Binding-site contacts:
Ligand atom N2 contacts residue ASN713 of chain 1.C at 2.9 Å (h-bond).
Ligand atom C2 contacts residue ASN713 of chain 1.C at 2.5 Å.
Ligand atom C5 contacts residue LEU918 of chain 1.C at 3.9 Å (hydrophobic).
Ligand atom C7 contacts residue ASN713 of chain 1.C at 3.0 Å.
Ligand atom C5 contacts residue ASN713 of chain 1.C at 3.6 Å.
Ligand atom C8 contacts residue ASN713 of chain 1.C at 3.5 Å.
Ligand atom C1 contacts residue ASN713 of chain 1.C at 1.4 Å.
Ligand atom C6 contacts residue GLN922 of chain 1.C at 3.7 Å.
Ligand atom C8 contacts residue ASN921 of chain 1.C at 3.3 Å.
Ligand atom O7 contacts residue GLN1067 of chain 1.C at 3.9 Å.
Ligand atom O7 contacts residue ASN713 of chain 1.C at 3.4 Å (h-bond).
Ligand atom C7 contacts residue ASN921 of chain 1.C at 3.4 Å.
Ligand atom C8 contacts residue LEU918 of chain 1.C at 3.5 Å (hydrophobic).
Ligand atom O7 contacts residue ASN921 of chain 1.C at 3.9 Å.
Ligand atom C4 contacts residue ASN713 of chain 1.C at 4.2 Å.
Ligand atom C7 contacts residue GLN1067 of chain 1.C at 4.4 Å.
Ligand atom O5 contacts residue GLN1067 of chain 1.C at 4.4 Å.
Ligand atom C4 contacts residue LEU918 of chain 1.C at 4.3 Å (hydrophobic).
Ligand atom C1 contacts residue LEU918 of chain 1.C at 4.2 Å (hydrophobic).
Ligand atom O7 contacts residue LEU918 of chain 1.C at 3.2 Å.
Ligand atom N2 contacts residue ASN921 of chain 1.C at 3.8 Å.
Ligand atom C1 contacts residue GLN1067 of chain 1.C at 4.3 Å.
Ligand atom O5 contacts residue GLN922 of chain 1.C at 4.4 Å.
Ligand atom O4 contacts residue LEU918 of chain 1.C at 4.3 Å.
Ligand atom C3 contacts residue ASN713 of chain 1.C at 3.8 Å.
Ligand atom C3 contacts residue LEU918 of chain 1.C at 4.1 Å (hydrophobic).
Ligand atom C7 contacts residue LEU918 of chain 1.C at 3.7 Å (hydrophobic).
Ligand atom O5 contacts residue ASN713 of chain 1.C at 2.4 Å (h-bond).
Ligand atom O6 contacts residue GLN922 of chain 1.C at 4.0 Å.
Ligand atom C5 contacts residue GLN922 of chain 1.C at 4.0 Å.
Ligand atom C8 contacts residue GLN922 of chain 1.C at 4.0 Å.

A small-molecule ligand and the protein it binds are described below.
Small molecule (SMILES): CC(=O)N[C@H]1[C@H](O[C@H]2[C@H](O)[C@@H](NC(C)=O)CO[C@@H]2CO)O[C@H](CO)[C@@H](O)[C@@H]1O

Sequence of chain 1.C:
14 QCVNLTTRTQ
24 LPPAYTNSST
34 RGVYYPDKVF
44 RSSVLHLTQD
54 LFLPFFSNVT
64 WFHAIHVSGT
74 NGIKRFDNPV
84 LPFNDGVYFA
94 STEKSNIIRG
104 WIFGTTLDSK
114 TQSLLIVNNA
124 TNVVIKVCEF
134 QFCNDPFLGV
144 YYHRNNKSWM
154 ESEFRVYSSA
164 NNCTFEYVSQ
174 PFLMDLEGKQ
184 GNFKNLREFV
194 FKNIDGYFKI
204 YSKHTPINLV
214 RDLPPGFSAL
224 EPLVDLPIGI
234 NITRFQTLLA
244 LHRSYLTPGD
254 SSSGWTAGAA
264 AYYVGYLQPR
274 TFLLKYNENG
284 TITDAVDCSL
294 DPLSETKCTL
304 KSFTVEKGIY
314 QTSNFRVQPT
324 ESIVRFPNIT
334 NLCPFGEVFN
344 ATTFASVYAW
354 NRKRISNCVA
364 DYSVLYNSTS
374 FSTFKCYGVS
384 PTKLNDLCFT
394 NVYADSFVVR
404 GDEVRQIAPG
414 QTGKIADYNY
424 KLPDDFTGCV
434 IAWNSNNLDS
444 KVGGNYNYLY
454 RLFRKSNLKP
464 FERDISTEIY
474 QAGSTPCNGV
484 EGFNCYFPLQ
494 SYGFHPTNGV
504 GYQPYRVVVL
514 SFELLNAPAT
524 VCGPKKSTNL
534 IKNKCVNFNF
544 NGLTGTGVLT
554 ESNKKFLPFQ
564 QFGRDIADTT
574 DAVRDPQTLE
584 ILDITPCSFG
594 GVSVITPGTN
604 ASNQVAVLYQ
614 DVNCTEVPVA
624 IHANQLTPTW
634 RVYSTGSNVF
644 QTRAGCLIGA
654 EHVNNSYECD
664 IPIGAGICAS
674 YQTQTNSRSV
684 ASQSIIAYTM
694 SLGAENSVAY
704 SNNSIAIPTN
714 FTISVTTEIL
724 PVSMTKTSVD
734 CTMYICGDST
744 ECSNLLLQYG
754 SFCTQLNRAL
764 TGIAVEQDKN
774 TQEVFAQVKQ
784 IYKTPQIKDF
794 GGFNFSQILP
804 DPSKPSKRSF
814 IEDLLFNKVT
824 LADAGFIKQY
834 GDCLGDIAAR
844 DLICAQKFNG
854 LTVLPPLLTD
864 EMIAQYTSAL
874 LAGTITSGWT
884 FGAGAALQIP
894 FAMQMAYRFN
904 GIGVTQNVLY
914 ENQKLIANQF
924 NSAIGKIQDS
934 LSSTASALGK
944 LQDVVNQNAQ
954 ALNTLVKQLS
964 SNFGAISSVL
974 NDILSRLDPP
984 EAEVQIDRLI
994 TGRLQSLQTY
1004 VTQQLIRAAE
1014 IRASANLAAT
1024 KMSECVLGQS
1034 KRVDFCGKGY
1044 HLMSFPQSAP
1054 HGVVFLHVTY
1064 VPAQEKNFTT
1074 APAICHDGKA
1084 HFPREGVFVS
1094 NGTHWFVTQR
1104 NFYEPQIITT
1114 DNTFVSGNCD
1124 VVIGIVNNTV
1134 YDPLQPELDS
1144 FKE